The protein below binds the small molecule below.
Small molecule (SMILES): N=C(N)c1ccc(CNC(=O)[C@H](CO)NC(=O)[C@@H](CO)NS(=O)(=O)Cc2ccccc2)cc1

Binding-site contacts:
Ligand atom N24 contacts residue SER213 of chain 1.A at 3.3 Å (h-bond).
Ligand atom N34 contacts residue SER208 of chain 1.A at 3.6 Å.
Ligand atom C16 contacts residue CYS237 of chain 1.A at 3.7 Å (hydrophobic).
Ligand atom C25 contacts residue SER213 of chain 1.A at 3.1 Å.
Ligand atom C15 contacts residue GLN210 of chain 1.A at 3.7 Å.
Ligand atom O21 contacts residue TRP233 of chain 1.A at 3.2 Å.
Ligand atom C16 contacts residue GLY236 of chain 1.A at 3.6 Å.
Ligand atom C12 contacts residue GLN210 of chain 1.A at 3.7 Å.
Ligand atom N33 contacts residue ASP207 of chain 1.A at 2.9 Å (salt-bridge).
Ligand atom C13 contacts residue GLN210 of chain 1.A at 3.0 Å.
Ligand atom N24 contacts residue SER232 of chain 1.A at 3.0 Å (h-bond).
Ligand atom N33 contacts residue SER208 of chain 1.A at 2.9 Å (h-bond).
Ligand atom O18 contacts residue GLY236 of chain 1.A at 2.9 Å (h-bond).
Ligand atom C25 contacts residue SO41 of chain 1.C at 3.5 Å.
Ligand atom C19 contacts residue LEU107 of chain 1.A at 3.2 Å (hydrophobic).
Ligand atom C32 contacts residue SER208 of chain 1.A at 3.2 Å.
Ligand atom C32 contacts residue ASP207 of chain 1.A at 3.4 Å.
Ligand atom N34 contacts residue ASP207 of chain 1.A at 2.9 Å (salt-bridge).
Ligand atom C14 contacts residue GLN210 of chain 1.A at 3.0 Å.
Ligand atom C15 contacts residue CYS237 of chain 1.A at 3.5 Å (hydrophobic).
Ligand atom N8 contacts residue GLY234 of chain 1.A at 3.1 Å (h-bond).
Ligand atom C28 contacts residue SER208 of chain 1.A at 3.3 Å.
Ligand atom O23 contacts residue SO41 of chain 1.C at 3.3 Å (h-bond).
Ligand atom O18 contacts residue ARG235 of chain 1.A at 3.5 Å.
Ligand atom C30 contacts residue GLY236 of chain 1.A at 3.3 Å.
Ligand atom C10 contacts residue GLY234 of chain 1.A at 3.6 Å.
Ligand atom C30 contacts residue GLY234 of chain 1.A at 3.6 Å.
Ligand atom C27 contacts residue VAL231 of chain 1.A at 3.6 Å (hydrophobic).
Ligand atom O20 contacts residue LEU107 of chain 1.A at 2.6 Å (h-bond).
Ligand atom O21 contacts residue GLY234 of chain 1.A at 3.1 Å (h-bond).
Ligand atom O2 contacts residue HIS61 of chain 1.A at 3.6 Å.
Ligand atom N33 contacts residue GLY244 of chain 1.A at 3.0 Å.
Ligand atom N34 contacts residue CYS237 of chain 1.A at 3.7 Å.
Ligand atom O18 contacts residue GLY234 of chain 1.A at 3.2 Å (h-bond).
Ligand atom N34 contacts residue GLY236 of chain 1.A at 2.8 Å (h-bond).
Ligand atom O20 contacts residue HIS109 of chain 1.A at 3.0 Å (h-bond).
Ligand atom S9 contacts residue GLY234 of chain 1.A at 3.5 Å (h-bond).
Ligand atom C29 contacts residue SER208 of chain 1.A at 3.5 Å.
Ligand atom N5 contacts residue HIS109 of chain 1.A at 3.6 Å (h-bond).
Ligand atom O2 contacts residue SO41 of chain 1.C at 3.0 Å (h-bond).

Sequence of chain 1.A:
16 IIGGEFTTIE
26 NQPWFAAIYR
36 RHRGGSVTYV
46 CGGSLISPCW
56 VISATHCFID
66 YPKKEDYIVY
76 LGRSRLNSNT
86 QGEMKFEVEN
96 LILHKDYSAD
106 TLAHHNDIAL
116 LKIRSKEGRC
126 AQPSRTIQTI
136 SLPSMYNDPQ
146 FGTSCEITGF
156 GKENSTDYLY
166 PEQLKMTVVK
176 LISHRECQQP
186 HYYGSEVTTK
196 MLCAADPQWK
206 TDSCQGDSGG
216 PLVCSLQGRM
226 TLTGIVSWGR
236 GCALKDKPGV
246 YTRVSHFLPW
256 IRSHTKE